The protein below binds the small molecule below.
Small molecule (SMILES): CC(=O)N[C@@H]1[C@@H](O)[C@H](O[C@@H]2O[C@H](CO)[C@@H](O)[C@H](O)[C@H]2NC(C)=O)[C@@H](CO)O[C@H]1O

Binding-site contacts:
Ligand atom C7 contacts residue HIS263 of chain 1.E at 3.5 Å.
Ligand atom O3 contacts residue HIS152 of chain 1.L at 3.2 Å.
Ligand atom C7 contacts residue ZN1 of chain 1.JA at 3.1 Å.
Ligand atom N2 contacts residue ZN1 of chain 1.JA at 4.1 Å.
Ligand atom C6 contacts residue HIS152 of chain 1.L at 4.0 Å.
Ligand atom C6 contacts residue TRP231 of chain 1.L at 3.9 Å (hydrophobic).
Ligand atom C7 contacts residue ALA167 of chain 1.E at 3.5 Å (hydrophobic).
Ligand atom C3 contacts residue HIS263 of chain 1.E at 3.8 Å.
Ligand atom O6 contacts residue THR116 of chain 1.L at 3.6 Å.
Ligand atom O4 contacts residue GLY77 of chain 1.L at 3.2 Å.
Ligand atom O1 contacts residue GLY259 of chain 1.E at 3.4 Å (h-bond).
Ligand atom O7 contacts residue ALA167 of chain 1.E at 3.1 Å.
Ligand atom C8 contacts residue ALA167 of chain 1.E at 3.4 Å (hydrophobic).
Ligand atom C1 contacts residue HIS263 of chain 1.E at 4.1 Å.
Ligand atom O7 contacts residue ASP46 of chain 1.L at 3.3 Å (salt-bridge).
Ligand atom O1 contacts residue LEU260 of chain 1.E at 4.0 Å.
Ligand atom C7 contacts residue ASP46 of chain 1.L at 3.8 Å.
Ligand atom O3 contacts residue ARG92 of chain 1.L at 3.3 Å (salt-bridge).
Ligand atom C6 contacts residue ASP115 of chain 1.L at 3.9 Å.
Ligand atom C8 contacts residue ZN1 of chain 1.JA at 3.9 Å.
Ligand atom O7 contacts residue HIS263 of chain 1.E at 3.8 Å.
Ligand atom O5 contacts residue HIS152 of chain 1.L at 3.8 Å.
Ligand atom O6 contacts residue HIS152 of chain 1.L at 3.0 Å (h-bond).
Ligand atom C4 contacts residue ASP115 of chain 1.L at 3.5 Å.
Ligand atom C6 contacts residue LEU171 of chain 1.E at 3.7 Å (hydrophobic).
Ligand atom O7 contacts residue ZN1 of chain 1.JA at 2.1 Å.
Ligand atom O7 contacts residue HIS44 of chain 1.L at 3.5 Å (h-bond).
Ligand atom O4 contacts residue HIS263 of chain 1.E at 3.7 Å.
Ligand atom C8 contacts residue ILE50 of chain 1.L at 4.0 Å (hydrophobic).
Ligand atom C7 contacts residue ASP47 of chain 1.L at 4.1 Å.
Ligand atom C8 contacts residue HIS263 of chain 1.E at 3.6 Å.
Ligand atom O4 contacts residue ASP115 of chain 1.L at 2.5 Å (salt-bridge).
Ligand atom O4 contacts residue HIS152 of chain 1.L at 4.1 Å.
Ligand atom O6 contacts residue ASP115 of chain 1.L at 2.9 Å (salt-bridge).
Ligand atom N2 contacts residue HIS263 of chain 1.E at 4.0 Å.
Ligand atom C8 contacts residue ASP47 of chain 1.L at 4.1 Å.
Ligand atom O3 contacts residue HIS44 of chain 1.L at 3.4 Å.
Ligand atom O7 contacts residue ASP47 of chain 1.L at 3.3 Å (salt-bridge).
Ligand atom O4 contacts residue ARG92 of chain 1.L at 3.3 Å (salt-bridge).
Ligand atom C5 contacts residue HIS263 of chain 1.E at 4.0 Å.

Sequence of chain 1.L:
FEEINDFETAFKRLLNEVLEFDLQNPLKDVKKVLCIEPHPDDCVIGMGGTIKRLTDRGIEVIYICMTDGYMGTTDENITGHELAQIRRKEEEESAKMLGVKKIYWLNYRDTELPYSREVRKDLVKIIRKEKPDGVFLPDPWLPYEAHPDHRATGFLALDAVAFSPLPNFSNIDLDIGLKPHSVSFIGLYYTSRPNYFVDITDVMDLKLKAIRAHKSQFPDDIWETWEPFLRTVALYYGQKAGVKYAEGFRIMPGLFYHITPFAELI

Sequence of chain 1.E:
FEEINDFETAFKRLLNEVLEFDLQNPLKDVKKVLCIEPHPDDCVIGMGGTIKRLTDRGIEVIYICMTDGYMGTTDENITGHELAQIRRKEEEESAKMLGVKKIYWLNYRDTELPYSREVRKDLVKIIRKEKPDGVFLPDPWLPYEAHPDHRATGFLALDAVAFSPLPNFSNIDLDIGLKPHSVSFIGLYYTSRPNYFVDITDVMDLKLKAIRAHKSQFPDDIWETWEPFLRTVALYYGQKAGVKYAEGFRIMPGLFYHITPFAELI